Binding-site contacts:
Ligand atom N7 contacts residue LEU486 of chain 1.E at 3.9 Å.
Ligand atom C6 contacts residue B121 of chain 1.M at 3.7 Å.
Ligand atom O3' contacts residue ASP487 of chain 1.E at 4.2 Å.
Ligand atom N3 contacts residue LEU486 of chain 1.E at 3.4 Å (h-bond).
Ligand atom N6 contacts residue B121 of chain 1.M at 4.1 Å.
Ligand atom N7 contacts residue B121 of chain 1.M at 3.5 Å (h-bond).
Ligand atom O3' contacts residue B121 of chain 1.M at 3.7 Å.
Ligand atom C4' contacts residue B121 of chain 1.M at 2.9 Å.
Ligand atom O4' contacts residue B121 of chain 1.M at 3.2 Å (h-bond).
Ligand atom C5 contacts residue B121 of chain 1.M at 3.5 Å.
Ligand atom C2 contacts residue LEU486 of chain 1.E at 3.0 Å (hydrophobic).
Ligand atom C5' contacts residue HIS615 of chain 1.C at 4.2 Å.
Ligand atom C8 contacts residue B121 of chain 1.M at 3.7 Å.
Ligand atom C6 contacts residue LEU486 of chain 1.E at 3.5 Å (hydrophobic).
Ligand atom C4 contacts residue B121 of chain 1.M at 3.6 Å.
Ligand atom N1 contacts residue LEU486 of chain 1.E at 3.0 Å (h-bond).
Ligand atom C5 contacts residue LEU486 of chain 1.E at 3.8 Å (hydrophobic).
Ligand atom N9 contacts residue LEU486 of chain 1.E at 4.0 Å.
Ligand atom C2 contacts residue ASP487 of chain 1.E at 4.0 Å.
Ligand atom C1' contacts residue B121 of chain 1.M at 4.3 Å.
Ligand atom O2' contacts residue GLU121 of chain 1.E at 3.9 Å.
Ligand atom C2' contacts residue ASP487 of chain 1.E at 4.4 Å.
Ligand atom N6 contacts residue LEU486 of chain 1.E at 4.2 Å.
Ligand atom N9 contacts residue B121 of chain 1.M at 3.9 Å.
Ligand atom C3' contacts residue B121 of chain 1.M at 4.2 Å.
Ligand atom C2 contacts residue B121 of chain 1.M at 4.0 Å.
Ligand atom O3' contacts residue PRO124 of chain 1.E at 4.0 Å.
Ligand atom N3 contacts residue ASP487 of chain 1.E at 4.1 Å.
Ligand atom C5' contacts residue B121 of chain 1.M at 2.1 Å.
Ligand atom N1 contacts residue B121 of chain 1.M at 3.8 Å.
Ligand atom C8 contacts residue LEU486 of chain 1.E at 3.7 Å (hydrophobic).
Ligand atom O2' contacts residue LEU486 of chain 1.E at 4.3 Å.
Ligand atom C3' contacts residue ASP487 of chain 1.E at 4.0 Å.
Ligand atom C2' contacts residue LEU486 of chain 1.E at 4.4 Å (hydrophobic).
Ligand atom C4 contacts residue LEU486 of chain 1.E at 3.8 Å (hydrophobic).
Ligand atom N3 contacts residue B121 of chain 1.M at 3.6 Å.

A protein and the small-molecule ligand that binds it are described below.
Small molecule (SMILES): C[C@H]1O[C@@H](n2cnc3c(N)ncnc32)[C@H](O)[C@@H]1O

Sequence of chain 1.E:
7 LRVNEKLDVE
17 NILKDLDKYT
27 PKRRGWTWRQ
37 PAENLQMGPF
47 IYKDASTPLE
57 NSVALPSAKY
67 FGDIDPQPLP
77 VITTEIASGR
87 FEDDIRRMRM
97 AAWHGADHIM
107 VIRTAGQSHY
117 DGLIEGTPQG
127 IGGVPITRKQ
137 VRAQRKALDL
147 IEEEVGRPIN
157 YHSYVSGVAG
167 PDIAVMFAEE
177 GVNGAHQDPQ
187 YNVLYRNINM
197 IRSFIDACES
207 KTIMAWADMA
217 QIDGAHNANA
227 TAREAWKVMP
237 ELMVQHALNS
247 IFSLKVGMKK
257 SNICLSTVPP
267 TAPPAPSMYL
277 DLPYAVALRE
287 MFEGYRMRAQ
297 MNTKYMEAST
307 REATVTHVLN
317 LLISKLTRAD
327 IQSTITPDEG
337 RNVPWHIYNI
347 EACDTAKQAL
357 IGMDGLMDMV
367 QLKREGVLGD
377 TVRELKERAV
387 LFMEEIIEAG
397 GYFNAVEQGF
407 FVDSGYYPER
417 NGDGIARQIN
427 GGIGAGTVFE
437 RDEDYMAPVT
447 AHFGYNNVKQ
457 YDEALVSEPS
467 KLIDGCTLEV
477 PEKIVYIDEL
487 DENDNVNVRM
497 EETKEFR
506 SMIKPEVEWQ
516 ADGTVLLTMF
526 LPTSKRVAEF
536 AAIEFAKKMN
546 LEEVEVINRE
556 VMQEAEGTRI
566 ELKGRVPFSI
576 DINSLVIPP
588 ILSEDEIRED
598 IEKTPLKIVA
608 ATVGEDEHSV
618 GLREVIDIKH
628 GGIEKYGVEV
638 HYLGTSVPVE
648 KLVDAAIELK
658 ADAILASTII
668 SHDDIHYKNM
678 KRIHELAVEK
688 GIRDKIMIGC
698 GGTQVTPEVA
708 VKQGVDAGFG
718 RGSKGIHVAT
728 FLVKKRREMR

Sequence of chain 1.C:
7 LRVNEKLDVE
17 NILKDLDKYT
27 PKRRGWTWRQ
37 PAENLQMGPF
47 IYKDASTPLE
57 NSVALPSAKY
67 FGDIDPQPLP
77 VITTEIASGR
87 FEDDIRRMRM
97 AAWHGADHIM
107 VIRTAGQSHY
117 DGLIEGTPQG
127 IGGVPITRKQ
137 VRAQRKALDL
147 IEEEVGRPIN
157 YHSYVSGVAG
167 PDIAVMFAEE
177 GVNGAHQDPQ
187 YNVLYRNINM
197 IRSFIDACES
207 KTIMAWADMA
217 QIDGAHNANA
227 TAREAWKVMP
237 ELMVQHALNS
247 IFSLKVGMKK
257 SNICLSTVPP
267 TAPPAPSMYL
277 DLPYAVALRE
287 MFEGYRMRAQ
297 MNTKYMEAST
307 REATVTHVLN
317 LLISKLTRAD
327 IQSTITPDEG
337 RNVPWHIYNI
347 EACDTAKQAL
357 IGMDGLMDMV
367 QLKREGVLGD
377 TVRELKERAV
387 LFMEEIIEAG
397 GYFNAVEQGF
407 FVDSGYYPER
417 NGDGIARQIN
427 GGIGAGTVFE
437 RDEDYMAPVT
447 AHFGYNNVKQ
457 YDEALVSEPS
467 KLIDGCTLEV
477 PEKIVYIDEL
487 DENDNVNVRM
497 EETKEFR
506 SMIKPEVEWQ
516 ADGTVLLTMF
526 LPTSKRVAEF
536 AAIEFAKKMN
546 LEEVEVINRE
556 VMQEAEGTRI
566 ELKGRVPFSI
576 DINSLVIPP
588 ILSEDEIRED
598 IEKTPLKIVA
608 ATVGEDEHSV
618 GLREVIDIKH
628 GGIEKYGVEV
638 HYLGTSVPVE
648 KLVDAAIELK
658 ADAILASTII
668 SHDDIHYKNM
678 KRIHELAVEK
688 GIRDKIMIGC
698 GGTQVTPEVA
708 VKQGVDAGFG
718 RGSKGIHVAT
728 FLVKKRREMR